Binding-site contacts:
Ligand atom C4 contacts residue ASN110 of chain 1.C at 4.2 Å.
Ligand atom O7 contacts residue HIS114 of chain 1.C at 3.0 Å (h-bond).
Ligand atom O5 contacts residue ASN110 of chain 1.C at 2.4 Å (h-bond).
Ligand atom C3 contacts residue HIS114 of chain 1.C at 4.3 Å.
Ligand atom C8 contacts residue HIS114 of chain 1.C at 3.1 Å.
Ligand atom C8 contacts residue ASN110 of chain 1.C at 4.5 Å.
Ligand atom O7 contacts residue ASN110 of chain 1.C at 4.4 Å.
Ligand atom C1 contacts residue SER112 of chain 1.C at 3.6 Å.
Ligand atom C1 contacts residue ASN110 of chain 1.C at 1.4 Å.
Ligand atom C2 contacts residue ASN110 of chain 1.C at 2.5 Å.
Ligand atom C2 contacts residue SER112 of chain 1.C at 3.7 Å.
Ligand atom C3 contacts residue ASN110 of chain 1.C at 3.8 Å.
Ligand atom C5 contacts residue ASN110 of chain 1.C at 3.6 Å.
Ligand atom C8 contacts residue SER112 of chain 1.C at 4.3 Å.
Ligand atom C4 contacts residue HIS114 of chain 1.C at 4.3 Å.
Ligand atom C1 contacts residue HIS114 of chain 1.C at 3.7 Å.
Ligand atom N2 contacts residue ASN110 of chain 1.C at 3.0 Å (h-bond).
Ligand atom C8 contacts residue SER111 of chain 1.C at 3.1 Å.
Ligand atom C3 contacts residue SER112 of chain 1.C at 3.7 Å.
Ligand atom O4 contacts residue HIS114 of chain 1.C at 3.9 Å.
Ligand atom C7 contacts residue ASN110 of chain 1.C at 3.9 Å.
Ligand atom C5 contacts residue HIS114 of chain 1.C at 3.3 Å.
Ligand atom C7 contacts residue HIS114 of chain 1.C at 3.1 Å.
Ligand atom C6 contacts residue HIS114 of chain 1.C at 3.5 Å.
Ligand atom N2 contacts residue SER112 of chain 1.C at 3.4 Å (h-bond).
Ligand atom C7 contacts residue SER112 of chain 1.C at 4.5 Å.
Ligand atom N2 contacts residue HIS114 of chain 1.C at 4.1 Å.
Ligand atom O5 contacts residue HIS114 of chain 1.C at 3.5 Å.
Ligand atom C7 contacts residue SER111 of chain 1.C at 4.3 Å.

Sequence of chain 1.C:
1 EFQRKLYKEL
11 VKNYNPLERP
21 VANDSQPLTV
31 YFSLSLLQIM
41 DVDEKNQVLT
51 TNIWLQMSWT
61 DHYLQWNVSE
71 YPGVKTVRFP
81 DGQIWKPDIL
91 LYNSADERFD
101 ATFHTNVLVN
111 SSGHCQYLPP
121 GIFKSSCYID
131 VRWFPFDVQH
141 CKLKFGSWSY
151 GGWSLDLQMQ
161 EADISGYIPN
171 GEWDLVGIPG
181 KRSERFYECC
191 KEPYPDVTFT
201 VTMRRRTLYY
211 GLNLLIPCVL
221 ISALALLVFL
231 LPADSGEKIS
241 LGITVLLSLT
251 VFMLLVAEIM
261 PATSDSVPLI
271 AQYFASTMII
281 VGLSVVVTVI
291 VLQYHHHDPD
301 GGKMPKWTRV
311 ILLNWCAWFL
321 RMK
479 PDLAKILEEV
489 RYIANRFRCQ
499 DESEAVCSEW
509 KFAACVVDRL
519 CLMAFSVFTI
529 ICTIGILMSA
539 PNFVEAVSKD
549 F

A small-molecule ligand and the protein it binds are described below.
Small molecule (SMILES): CC(=O)N[C@H]1[C@H](O[C@H]2[C@H](O)[C@@H](NC(C)=O)CO[C@@H]2CO)O[C@H](CO)[C@@H](O)[C@@H]1O